Binding-site contacts:
Ligand atom N contacts residue ASP81 of chain 1.B at 3.0 Å (salt-bridge).
Ligand atom C6' contacts residue PHE26 of chain 1.C at 4.0 Å (hydrophobic).
Ligand atom C3' contacts residue GLY107 of chain 1.C at 4.2 Å.
Ligand atom C1 contacts residue PHE122 of chain 1.B at 3.8 Å (hydrophobic).
Ligand atom C3' contacts residue ASP110 of chain 1.B at 4.2 Å.
Ligand atom C2' contacts residue ASP110 of chain 1.B at 4.1 Å.
Ligand atom C2' contacts residue VAL111 of chain 1.B at 3.6 Å (hydrophobic).
Ligand atom C5' contacts residue PHE122 of chain 1.B at 4.2 Å (hydrophobic).
Ligand atom N contacts residue ASP37 of chain 1.B at 3.0 Å (salt-bridge).
Ligand atom C1' contacts residue VAL111 of chain 1.B at 3.6 Å (hydrophobic).
Ligand atom C3' contacts residue LEU108 of chain 1.C at 4.0 Å (hydrophobic).
Ligand atom N contacts residue TRQ62 of chain 1.B at 1.5 Å.
Ligand atom N contacts residue THR125 of chain 1.B at 4.1 Å.
Ligand atom C1 contacts residue ASP37 of chain 1.B at 3.3 Å.
Ligand atom C5' contacts residue ASN112 of chain 1.B at 3.6 Å.
Ligand atom C1' contacts residue PHE26 of chain 1.C at 4.2 Å (hydrophobic).
Ligand atom C2' contacts residue ASN109 of chain 1.B at 4.2 Å.
Ligand atom C2 contacts residue TRQ62 of chain 1.B at 3.5 Å.
Ligand atom C1 contacts residue ASP81 of chain 1.B at 3.4 Å.
Ligand atom C6' contacts residue ASN112 of chain 1.B at 3.8 Å.
Ligand atom C2' contacts residue ASN112 of chain 1.B at 4.1 Å.
Ligand atom C4' contacts residue PHE26 of chain 1.C at 3.8 Å (hydrophobic).
Ligand atom C2' contacts residue PHE26 of chain 1.C at 4.2 Å (hydrophobic).
Ligand atom C3' contacts residue ASN112 of chain 1.B at 4.1 Å.
Ligand atom C1' contacts residue ASN112 of chain 1.B at 4.0 Å.
Ligand atom C6' contacts residue VAL111 of chain 1.B at 4.3 Å (hydrophobic).
Ligand atom C1 contacts residue TRQ62 of chain 1.B at 2.5 Å.
Ligand atom C4' contacts residue LEU29 of chain 1.C at 4.2 Å (hydrophobic).
Ligand atom C1 contacts residue VAL111 of chain 1.B at 3.7 Å (hydrophobic).
Ligand atom C2' contacts residue ASP37 of chain 1.B at 3.9 Å.
Ligand atom C3' contacts residue VAL111 of chain 1.B at 4.0 Å (hydrophobic).
Ligand atom C2 contacts residue VAL111 of chain 1.B at 3.6 Å (hydrophobic).
Ligand atom C6' contacts residue PHE122 of chain 1.B at 3.9 Å (hydrophobic).
Ligand atom C5' contacts residue LEU29 of chain 1.C at 4.2 Å (hydrophobic).
Ligand atom C2 contacts residue ASP37 of chain 1.B at 3.0 Å.
Ligand atom C3' contacts residue PHE26 of chain 1.C at 4.0 Å (hydrophobic).
Ligand atom C4' contacts residue ASN112 of chain 1.B at 3.9 Å.
Ligand atom C2 contacts residue ASN109 of chain 1.B at 3.8 Å.
Ligand atom N contacts residue PHE122 of chain 1.B at 4.2 Å.
Ligand atom C5' contacts residue PHE26 of chain 1.C at 3.9 Å (hydrophobic).

This small molecule binds to this protein.
Small molecule (SMILES): [NH3+]CCc1ccccc1

Sequence of chain 1.C:
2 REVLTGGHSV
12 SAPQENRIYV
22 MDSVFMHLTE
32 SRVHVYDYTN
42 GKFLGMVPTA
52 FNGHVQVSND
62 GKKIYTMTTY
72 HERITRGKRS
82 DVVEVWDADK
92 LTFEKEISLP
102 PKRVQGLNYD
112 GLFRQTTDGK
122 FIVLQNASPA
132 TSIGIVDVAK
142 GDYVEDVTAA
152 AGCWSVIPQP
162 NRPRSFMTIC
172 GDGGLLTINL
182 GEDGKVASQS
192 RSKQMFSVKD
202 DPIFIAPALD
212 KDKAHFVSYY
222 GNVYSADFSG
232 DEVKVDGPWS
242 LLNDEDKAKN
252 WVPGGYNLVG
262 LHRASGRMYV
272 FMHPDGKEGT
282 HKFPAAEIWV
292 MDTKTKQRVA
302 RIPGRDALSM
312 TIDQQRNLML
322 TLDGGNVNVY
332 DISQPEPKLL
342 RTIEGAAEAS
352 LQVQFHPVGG

Sequence of chain 1.B:
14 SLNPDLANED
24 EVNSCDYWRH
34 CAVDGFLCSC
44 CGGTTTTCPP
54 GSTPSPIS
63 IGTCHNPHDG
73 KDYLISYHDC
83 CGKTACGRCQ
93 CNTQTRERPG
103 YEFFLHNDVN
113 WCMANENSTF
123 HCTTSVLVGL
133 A